The protein below binds the small molecule below.
Small molecule (SMILES): O=S(=O)(O)c1cccc2cccc(Nc3ccccc3)c12

Binding-site contacts:
Ligand atom O3 contacts residue VAL67 of chain 1.F at 3.3 Å.
Ligand atom C12 contacts residue 2AN1 of chain 1.YA at 3.9 Å.
Ligand atom O2 contacts residue GLN92 of chain 1.F at 3.3 Å (h-bond).
Ligand atom S contacts residue GLN92 of chain 1.F at 3.9 Å.
Ligand atom C13 contacts residue GLY90 of chain 1.F at 3.9 Å.
Ligand atom C6 contacts residue ILE85 of chain 1.F at 3.5 Å (hydrophobic).
Ligand atom C3 contacts residue ILE142 of chain 1.F at 3.8 Å (hydrophobic).
Ligand atom C14 contacts residue SER65 of chain 1.F at 3.5 Å.
Ligand atom N contacts residue VAL67 of chain 1.F at 4.0 Å.
Ligand atom C11 contacts residue VAL67 of chain 1.F at 3.6 Å (hydrophobic).
Ligand atom C9 contacts residue LYS138 of chain 1.F at 3.9 Å.
Ligand atom C14 contacts residue ALA58 of chain 1.F at 3.6 Å (hydrophobic).
Ligand atom O1 contacts residue PHE91 of chain 1.F at 3.6 Å.
Ligand atom O2 contacts residue LYS138 of chain 1.F at 2.8 Å (salt-bridge).
Ligand atom C2 contacts residue 2AN1 of chain 1.YA at 3.6 Å.
Ligand atom C8 contacts residue ILE85 of chain 1.F at 4.0 Å (hydrophobic).
Ligand atom C3 contacts residue 2AN1 of chain 1.YA at 3.8 Å.
Ligand atom C1 contacts residue 2AN1 of chain 1.YA at 4.0 Å.
Ligand atom C15 contacts residue TYR66 of chain 1.F at 3.8 Å (hydrophobic).
Ligand atom C16 contacts residue VAL67 of chain 1.F at 3.4 Å (hydrophobic).
Ligand atom C12 contacts residue GLY90 of chain 1.F at 3.8 Å.
Ligand atom C5 contacts residue ILE85 of chain 1.F at 4.0 Å (hydrophobic).
Ligand atom C7 contacts residue ILE85 of chain 1.F at 3.5 Å (hydrophobic).
Ligand atom C4 contacts residue ILE142 of chain 1.F at 3.4 Å (hydrophobic).
Ligand atom C13 contacts residue GLU60 of chain 1.F at 3.9 Å.
Ligand atom C14 contacts residue TYR66 of chain 1.F at 3.9 Å (hydrophobic).
Ligand atom O2 contacts residue ASP134 of chain 1.F at 3.9 Å.
Ligand atom C7 contacts residue SER139 of chain 1.F at 3.9 Å.
Ligand atom C15 contacts residue SER65 of chain 1.F at 3.9 Å.
Ligand atom C3 contacts residue ILE38 of chain 1.F at 3.9 Å (hydrophobic).
Ligand atom C15 contacts residue VAL67 of chain 1.F at 3.6 Å (hydrophobic).
Ligand atom C15 contacts residue VAL56 of chain 1.F at 3.2 Å (hydrophobic).
Ligand atom C15 contacts residue ALA58 of chain 1.F at 3.7 Å (hydrophobic).
Ligand atom C13 contacts residue SER65 of chain 1.F at 3.7 Å.
Ligand atom O3 contacts residue PHE91 of chain 1.F at 3.7 Å.
Ligand atom C10 contacts residue LYS138 of chain 1.F at 4.0 Å.
Ligand atom O1 contacts residue VAL135 of chain 1.F at 3.9 Å.
Ligand atom C6 contacts residue LYS138 of chain 1.F at 4.0 Å.
Ligand atom O1 contacts residue GLN92 of chain 1.F at 3.5 Å (h-bond).
Ligand atom C16 contacts residue VAL56 of chain 1.F at 3.9 Å (hydrophobic).

Sequence of chain 1.F:
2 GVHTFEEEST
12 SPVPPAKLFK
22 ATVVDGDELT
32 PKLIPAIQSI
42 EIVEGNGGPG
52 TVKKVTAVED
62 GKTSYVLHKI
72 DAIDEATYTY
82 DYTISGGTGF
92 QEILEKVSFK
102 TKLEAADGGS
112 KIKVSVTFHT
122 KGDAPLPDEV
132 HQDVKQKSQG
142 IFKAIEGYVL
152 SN